Binding-site contacts:
Ligand atom O32 contacts residue GLU123 of chain 2.A at 3.0 Å (salt-bridge).
Ligand atom O62 contacts residue ARG223 of chain 2.A at 3.0 Å (salt-bridge).
Ligand atom O62 contacts residue HIS212 of chain 2.A at 3.1 Å (h-bond).
Ligand atom C1 contacts residue HIS150 of chain 2.A at 3.8 Å.
Ligand atom O82 contacts residue THR324 of chain 2.A at 2.7 Å (h-bond).
Ligand atom O32 contacts residue ZN1 of chain 2.D at 2.1 Å.
Ligand atom O32 contacts residue HIS150 of chain 2.A at 2.7 Å (h-bond).
Ligand atom O61 contacts residue ARG223 of chain 2.A at 2.9 Å (salt-bridge).
Ligand atom C8 contacts residue THR324 of chain 2.A at 3.8 Å.
Ligand atom C2 contacts residue ASP22 of chain 2.A at 3.5 Å.
Ligand atom P3 contacts residue ZN1 of chain 2.C at 3.0 Å.
Ligand atom C2 contacts residue ZN1 of chain 2.C at 3.1 Å.
Ligand atom O31 contacts residue HIS20 of chain 2.A at 3.3 Å (h-bond).
Ligand atom C2 contacts residue GLY323 of chain 2.A at 3.5 Å.
Ligand atom O31 contacts residue HIS212 of chain 2.A at 3.3 Å (h-bond).
Ligand atom N1 contacts residue ZN1 of chain 2.C at 2.3 Å.
Ligand atom O31 contacts residue ASP320 of chain 2.A at 2.6 Å (salt-bridge).
Ligand atom O31 contacts residue ZN1 of chain 2.C at 2.2 Å.
Ligand atom O61 contacts residue PHE248 of chain 2.A at 3.3 Å.
Ligand atom O32 contacts residue ZN1 of chain 2.C at 3.6 Å.
Ligand atom O31 contacts residue GLU123 of chain 2.A at 3.4 Å (salt-bridge).
Ligand atom O61 contacts residue HIS191 of chain 2.A at 3.2 Å.
Ligand atom O32 contacts residue HIS191 of chain 2.A at 3.0 Å (h-bond).
Ligand atom O82 contacts residue PRO325 of chain 2.A at 3.8 Å.
Ligand atom N1 contacts residue GLU123 of chain 2.A at 3.0 Å (salt-bridge).
Ligand atom O31 contacts residue ASP22 of chain 2.A at 3.1 Å (salt-bridge).
Ligand atom N1 contacts residue TYR68 of chain 2.A at 3.5 Å.
Ligand atom P3 contacts residue ASP320 of chain 2.A at 3.8 Å.
Ligand atom C4 contacts residue ASP320 of chain 2.A at 3.3 Å.
Ligand atom C6 contacts residue ARG223 of chain 2.A at 3.6 Å.
Ligand atom P3 contacts residue GLU123 of chain 2.A at 3.8 Å.
Ligand atom O31 contacts residue ZN1 of chain 2.D at 2.6 Å.
Ligand atom C6 contacts residue ZN1 of chain 2.D at 3.1 Å.
Ligand atom C4 contacts residue GLY323 of chain 2.A at 3.3 Å.
Ligand atom N1 contacts residue ASP22 of chain 2.A at 3.0 Å (salt-bridge).
Ligand atom O62 contacts residue HIS191 of chain 2.A at 3.2 Å (h-bond).
Ligand atom O62 contacts residue ZN1 of chain 2.D at 2.3 Å.
Ligand atom O61 contacts residue ZN1 of chain 2.D at 3.8 Å.
Ligand atom C6 contacts residue HIS191 of chain 2.A at 3.5 Å.
Ligand atom P3 contacts residue ZN1 of chain 2.D at 2.8 Å.

The small molecule below binds the protein below.
Small molecule (SMILES): C[C@H](N)[P](=O)(O)C[C@H](CC(=O)O)C(=O)O

Sequence of chain 2.A:
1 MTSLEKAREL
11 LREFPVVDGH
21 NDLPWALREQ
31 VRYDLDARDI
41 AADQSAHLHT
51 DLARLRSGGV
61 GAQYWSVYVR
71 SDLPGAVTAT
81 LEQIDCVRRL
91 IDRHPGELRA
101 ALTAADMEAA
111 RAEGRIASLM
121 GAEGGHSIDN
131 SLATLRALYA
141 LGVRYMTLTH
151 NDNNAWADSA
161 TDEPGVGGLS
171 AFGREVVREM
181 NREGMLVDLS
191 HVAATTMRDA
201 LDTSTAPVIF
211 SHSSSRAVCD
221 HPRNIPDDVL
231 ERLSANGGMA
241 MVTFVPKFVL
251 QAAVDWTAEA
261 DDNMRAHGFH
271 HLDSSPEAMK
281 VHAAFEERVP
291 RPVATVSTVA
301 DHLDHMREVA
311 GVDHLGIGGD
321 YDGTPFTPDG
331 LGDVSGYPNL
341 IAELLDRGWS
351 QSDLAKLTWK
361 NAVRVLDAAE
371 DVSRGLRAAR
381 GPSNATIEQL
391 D